This small molecule binds to this protein.
Small molecule (SMILES): Nc1nc2c(ncn2[C@@H]2O[C@H](CO[P](=O)(O)O[P](=O)(O)NP(=O)(O)O)[C@@H](O)[C@H]2O)c(=O)[nH]1

Binding-site contacts:
Ligand atom C2 contacts residue ASP156 of chain 1.C at 3.4 Å.
Ligand atom O2B contacts residue THR42 of chain 1.C at 2.6 Å (h-bond).
Ligand atom C1' contacts residue LYS154 of chain 1.C at 3.4 Å.
Ligand atom PB contacts residue LYS41 of chain 1.C at 2.6 Å.
Ligand atom O2G contacts residue GLY102 of chain 1.C at 3.5 Å (h-bond).
Ligand atom C4 contacts residue LYS154 of chain 1.C at 3.1 Å.
Ligand atom PB contacts residue GLY40 of chain 1.C at 3.4 Å.
Ligand atom O4' contacts residue LYS154 of chain 1.C at 2.8 Å (salt-bridge).
Ligand atom C5 contacts residue LYS154 of chain 1.C at 3.5 Å.
Ligand atom N2 contacts residue ASP156 of chain 1.C at 3.0 Å (salt-bridge).
Ligand atom N3 contacts residue LYS154 of chain 1.C at 3.6 Å.
Ligand atom O1A contacts residue THR43 of chain 1.C at 2.4 Å (h-bond).
Ligand atom O1G contacts residue THR62 of chain 1.C at 3.3 Å (h-bond).
Ligand atom O1B contacts residue GLY40 of chain 1.C at 2.3 Å.
Ligand atom N7 contacts residue LYS154 of chain 1.C at 3.6 Å.
Ligand atom N3B contacts residue LYS41 of chain 1.C at 3.0 Å (salt-bridge).
Ligand atom PG contacts residue MG1 of chain 1.F at 3.3 Å.
Ligand atom O2A contacts residue GLY60 of chain 1.C at 3.5 Å (h-bond).
Ligand atom O1B contacts residue THR42 of chain 1.C at 3.3 Å (h-bond).
Ligand atom O1G contacts residue THR42 of chain 1.C at 3.6 Å.
Ligand atom O5' contacts residue ASP38 of chain 1.C at 3.6 Å (salt-bridge).
Ligand atom C2 contacts residue LYS223 of chain 1.C at 3.5 Å.
Ligand atom O1B contacts residue LYS41 of chain 1.C at 1.3 Å (salt-bridge).
Ligand atom O2G contacts residue LYS41 of chain 1.C at 3.6 Å.
Ligand atom O6 contacts residue LYS223 of chain 1.C at 3.7 Å.
Ligand atom C8 contacts residue LYS154 of chain 1.C at 3.3 Å.
Ligand atom O3A contacts residue GLY40 of chain 1.C at 2.9 Å (h-bond).
Ligand atom N1 contacts residue ASP156 of chain 1.C at 2.9 Å (salt-bridge).
Ligand atom O2B contacts residue LYS41 of chain 1.C at 3.3 Å (salt-bridge).
Ligand atom C5 contacts residue LYS223 of chain 1.C at 3.6 Å.
Ligand atom O3G contacts residue ASP38 of chain 1.C at 3.4 Å (salt-bridge).
Ligand atom O3A contacts residue LYS41 of chain 1.C at 3.3 Å (salt-bridge).
Ligand atom PA contacts residue THR43 of chain 1.C at 3.7 Å.
Ligand atom N9 contacts residue LYS154 of chain 1.C at 3.0 Å (salt-bridge).
Ligand atom PB contacts residue THR42 of chain 1.C at 3.5 Å.
Ligand atom O2B contacts residue MG1 of chain 1.F at 2.8 Å.
Ligand atom O1G contacts residue MG1 of chain 1.F at 2.1 Å.
Ligand atom O1B contacts residue HIS39 of chain 1.C at 3.2 Å.
Ligand atom N3B contacts residue ASP38 of chain 1.C at 3.6 Å (salt-bridge).
Ligand atom N3 contacts residue LYS223 of chain 1.C at 3.6 Å.

Sequence of chain 1.C:
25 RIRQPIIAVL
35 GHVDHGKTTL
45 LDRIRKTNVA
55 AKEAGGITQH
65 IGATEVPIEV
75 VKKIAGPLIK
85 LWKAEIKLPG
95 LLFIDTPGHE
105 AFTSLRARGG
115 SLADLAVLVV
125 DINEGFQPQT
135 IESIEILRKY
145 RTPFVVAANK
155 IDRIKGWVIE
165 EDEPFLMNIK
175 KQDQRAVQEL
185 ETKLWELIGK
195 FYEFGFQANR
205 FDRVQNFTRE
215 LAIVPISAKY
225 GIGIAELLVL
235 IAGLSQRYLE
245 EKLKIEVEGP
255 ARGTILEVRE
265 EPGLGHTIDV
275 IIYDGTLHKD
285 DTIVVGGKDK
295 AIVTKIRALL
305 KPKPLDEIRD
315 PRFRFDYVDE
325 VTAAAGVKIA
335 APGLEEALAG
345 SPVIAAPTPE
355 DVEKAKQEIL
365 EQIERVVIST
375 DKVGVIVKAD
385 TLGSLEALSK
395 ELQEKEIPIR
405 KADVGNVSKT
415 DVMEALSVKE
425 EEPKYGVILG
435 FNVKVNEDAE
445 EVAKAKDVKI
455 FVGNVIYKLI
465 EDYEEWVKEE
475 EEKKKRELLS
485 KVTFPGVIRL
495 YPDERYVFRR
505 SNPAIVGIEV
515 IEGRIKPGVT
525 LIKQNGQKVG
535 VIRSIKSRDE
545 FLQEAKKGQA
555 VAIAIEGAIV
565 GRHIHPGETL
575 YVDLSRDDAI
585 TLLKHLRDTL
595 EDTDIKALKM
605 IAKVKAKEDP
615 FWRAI